Sequence of chain 1.E:
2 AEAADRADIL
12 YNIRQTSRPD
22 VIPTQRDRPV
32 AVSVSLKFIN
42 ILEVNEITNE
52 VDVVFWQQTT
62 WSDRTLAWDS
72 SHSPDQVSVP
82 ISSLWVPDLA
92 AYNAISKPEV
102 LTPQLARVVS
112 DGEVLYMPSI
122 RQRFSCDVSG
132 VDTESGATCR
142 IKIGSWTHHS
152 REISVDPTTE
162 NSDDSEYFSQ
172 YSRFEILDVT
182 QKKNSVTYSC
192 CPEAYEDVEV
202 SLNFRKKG

Binding-site contacts:
Ligand atom N3 contacts residue TYR189 of chain 1.D at 4.1 Å.
Ligand atom C4 contacts residue LEU116 of chain 1.E at 3.9 Å (hydrophobic).
Ligand atom CL1 contacts residue THR148 of chain 1.D at 3.9 Å.
Ligand atom C7 contacts residue CYS192 of chain 1.D at 3.8 Å (hydrophobic).
Ligand atom C2 contacts residue TRP57 of chain 1.E at 3.5 Å (hydrophobic).
Ligand atom C7 contacts residue TYR196 of chain 1.D at 3.4 Å (hydrophobic).
Ligand atom C1 contacts residue TYR93 of chain 1.D at 3.3 Å (hydrophobic).
Ligand atom C1 contacts residue TRP147 of chain 1.D at 3.6 Å (hydrophobic).
Ligand atom C4 contacts residue THR148 of chain 1.D at 3.8 Å.
Ligand atom CL1 contacts residue ARG108 of chain 1.E at 3.4 Å.
Ligand atom C9 contacts residue TRP147 of chain 1.D at 3.3 Å (hydrophobic).
Ligand atom CL1 contacts residue ALA107 of chain 1.E at 3.9 Å.
Ligand atom C3 contacts residue CYS191 of chain 1.D at 4.0 Å (hydrophobic).
Ligand atom C3 contacts residue TYR189 of chain 1.D at 4.0 Å (hydrophobic).
Ligand atom N2 contacts residue TYR93 of chain 1.D at 2.7 Å (h-bond).
Ligand atom N2 contacts residue TRP147 of chain 1.D at 3.0 Å (h-bond).
Ligand atom C6 contacts residue TRP147 of chain 1.D at 3.1 Å (hydrophobic).
Ligand atom C6 contacts residue TYR196 of chain 1.D at 4.1 Å (hydrophobic).
Ligand atom CL1 contacts residue LEU116 of chain 1.E at 3.0 Å.
Ligand atom N4 contacts residue TRP147 of chain 1.D at 3.2 Å.
Ligand atom N6 contacts residue TRP147 of chain 1.D at 3.7 Å.
Ligand atom CL1 contacts residue MET118 of chain 1.E at 4.0 Å.
Ligand atom N3 contacts residue TRP147 of chain 1.D at 3.7 Å.
Ligand atom C2 contacts residue TYR189 of chain 1.D at 4.0 Å (hydrophobic).
Ligand atom N2 contacts residue TYR196 of chain 1.D at 4.0 Å.
Ligand atom N4 contacts residue TYR189 of chain 1.D at 4.0 Å.
Ligand atom C3 contacts residue MET118 of chain 1.E at 3.8 Å (hydrophobic).
Ligand atom C5 contacts residue TRP147 of chain 1.D at 3.1 Å (hydrophobic).
Ligand atom C7 contacts residue TRP147 of chain 1.D at 3.9 Å (hydrophobic).
Ligand atom N6 contacts residue THR148 of chain 1.D at 3.8 Å.
Ligand atom N4 contacts residue TYR93 of chain 1.D at 3.3 Å.
Ligand atom C8 contacts residue ARG108 of chain 1.E at 4.0 Å.
Ligand atom C8 contacts residue LEU116 of chain 1.E at 3.6 Å (hydrophobic).
Ligand atom C2 contacts residue MET118 of chain 1.E at 4.1 Å (hydrophobic).
Ligand atom C2 contacts residue TRP147 of chain 1.D at 3.6 Å (hydrophobic).
Ligand atom CL1 contacts residue LEU106 of chain 1.E at 3.7 Å.
Ligand atom C1 contacts residue TYR189 of chain 1.D at 4.1 Å (hydrophobic).
Ligand atom C9 contacts residue TYR196 of chain 1.D at 3.6 Å (hydrophobic).
Ligand atom N2 contacts residue SER146 of chain 1.D at 3.5 Å (h-bond).
Ligand atom N6 contacts residue MET118 of chain 1.E at 3.7 Å.

The protein below binds the small molecule below.
Small molecule (SMILES): [H]/N=C1/NCCN1Cc1ccc(Cl)nc1

Sequence of chain 1.D:
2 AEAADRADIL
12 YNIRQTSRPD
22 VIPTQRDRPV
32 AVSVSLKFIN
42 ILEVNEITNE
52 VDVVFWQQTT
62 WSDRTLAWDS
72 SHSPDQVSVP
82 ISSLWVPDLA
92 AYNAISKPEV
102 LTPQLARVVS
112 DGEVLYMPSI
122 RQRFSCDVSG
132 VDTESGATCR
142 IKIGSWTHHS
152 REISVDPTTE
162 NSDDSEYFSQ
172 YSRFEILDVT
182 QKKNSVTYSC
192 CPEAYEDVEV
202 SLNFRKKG